Binding-site contacts:
Ligand atom F33 contacts residue HIS126 of chain 1.B at 3.7 Å.
Ligand atom C6 contacts residue PHE147 of chain 1.B at 3.6 Å (hydrophobic).
Ligand atom C12 contacts residue THR81 of chain 1.B at 3.4 Å.
Ligand atom C12 contacts residue ILE79 of chain 1.B at 3.6 Å (hydrophobic).
Ligand atom O35 contacts residue PHE147 of chain 1.B at 2.7 Å (h-bond).
Ligand atom C13 contacts residue THR81 of chain 1.B at 3.6 Å.
Ligand atom C16 contacts residue GLN82 of chain 1.B at 3.3 Å.
Ligand atom C24 contacts residue GLU53 of chain 1.B at 3.2 Å.
Ligand atom C11 contacts residue LYS35 of chain 1.B at 3.5 Å.
Ligand atom C16 contacts residue ALA33 of chain 1.B at 3.7 Å (hydrophobic).
Ligand atom C11 contacts residue GLU53 of chain 1.B at 3.5 Å.
Ligand atom O23 contacts residue GLY145 of chain 1.B at 3.5 Å.
Ligand atom N15 contacts residue GLU53 of chain 1.B at 2.8 Å (salt-bridge).
Ligand atom N2 contacts residue PHE147 of chain 1.B at 3.4 Å.
Ligand atom O31 contacts residue PHE147 of chain 1.B at 3.5 Å (h-bond).
Ligand atom C14 contacts residue THR81 of chain 1.B at 3.5 Å.
Ligand atom C14 contacts residue LYS35 of chain 1.B at 3.5 Å.
Ligand atom O31 contacts residue VAL23 of chain 1.B at 3.4 Å.
Ligand atom N15 contacts residue ASP146 of chain 1.B at 3.7 Å.
Ligand atom C4 contacts residue VAL23 of chain 1.B at 3.6 Å (hydrophobic).
Ligand atom C28 contacts residue ASP146 of chain 1.B at 3.6 Å.
Ligand atom C11 contacts residue ILE79 of chain 1.B at 3.7 Å (hydrophobic).
Ligand atom C20 contacts residue TRP83 of chain 1.B at 3.6 Å (hydrophobic).
Ligand atom C10 contacts residue GLU53 of chain 1.B at 3.4 Å.
Ligand atom C9 contacts residue ASP146 of chain 1.B at 3.2 Å.
Ligand atom C1 contacts residue PHE147 of chain 1.B at 3.4 Å (hydrophobic).
Ligand atom C13 contacts residue LYS35 of chain 1.B at 3.6 Å.
Ligand atom C34 contacts residue ILE15 of chain 1.B at 3.6 Å (hydrophobic).
Ligand atom F30 contacts residue HIS126 of chain 1.B at 3.5 Å.
Ligand atom O23 contacts residue ASP146 of chain 1.B at 2.9 Å (salt-bridge).
Ligand atom C3 contacts residue PHE147 of chain 1.B at 3.5 Å (hydrophobic).
Ligand atom O23 contacts residue LEU66 of chain 1.B at 3.6 Å.
Ligand atom O18 contacts residue CYS84 of chain 1.B at 2.8 Å (h-bond).
Ligand atom C16 contacts residue LEU66 of chain 1.B at 3.6 Å (hydrophobic).
Ligand atom C21 contacts residue ASP146 of chain 1.B at 3.5 Å.
Ligand atom C17 contacts residue CYS84 of chain 1.B at 3.5 Å (hydrophobic).
Ligand atom C22 contacts residue ASP146 of chain 1.B at 3.6 Å.
Ligand atom C14 contacts residue ALA33 of chain 1.B at 3.5 Å (hydrophobic).
Ligand atom C12 contacts residue LYS35 of chain 1.B at 3.6 Å.
Ligand atom C17 contacts residue GLN82 of chain 1.B at 3.6 Å.

Sequence of chain 1.B:
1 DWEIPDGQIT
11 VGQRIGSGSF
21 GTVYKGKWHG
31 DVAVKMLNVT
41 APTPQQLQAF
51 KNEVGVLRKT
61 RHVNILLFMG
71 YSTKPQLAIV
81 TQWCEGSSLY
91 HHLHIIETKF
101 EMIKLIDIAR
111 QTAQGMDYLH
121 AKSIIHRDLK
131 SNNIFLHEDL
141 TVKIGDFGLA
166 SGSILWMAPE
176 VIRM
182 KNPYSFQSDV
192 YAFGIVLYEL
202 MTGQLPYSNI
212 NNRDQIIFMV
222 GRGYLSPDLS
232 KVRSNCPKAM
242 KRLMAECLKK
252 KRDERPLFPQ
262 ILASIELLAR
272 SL

A protein and the small-molecule ligand that binds it are described below.
Small molecule (SMILES): Cc1ccc(NC(=O)c2ccnc(C(F)(F)F)c2)cc1-c1cc(OCCO)nc(N2CCOCC2)c1